Binding-site contacts:
Ligand atom C17 contacts residue LEU83 of chain 1.A at 3.8 Å (hydrophobic).
Ligand atom O1 contacts residue GLU54 of chain 1.A at 2.5 Å (salt-bridge).
Ligand atom N1 contacts residue ALA35 of chain 1.A at 3.3 Å.
Ligand atom O1 contacts residue PHE148 of chain 1.A at 3.1 Å (h-bond).
Ligand atom N1 contacts residue GLU84 of chain 1.A at 2.6 Å (salt-bridge).
Ligand atom O1 contacts residue ASN58 of chain 1.A at 3.2 Å (h-bond).
Ligand atom C18 contacts residue LEU83 of chain 1.A at 3.6 Å (hydrophobic).
Ligand atom N2 contacts residue GLU84 of chain 1.A at 3.4 Å (salt-bridge).
Ligand atom C17 contacts residue ASP147 of chain 1.A at 3.6 Å.
Ligand atom C2 contacts residue GLU54 of chain 1.A at 3.3 Å.
Ligand atom C19 contacts residue ASN58 of chain 1.A at 3.3 Å.
Ligand atom C3 contacts residue LEU83 of chain 1.A at 3.9 Å (hydrophobic).
Ligand atom C12 contacts residue LEU14 of chain 1.A at 3.7 Å (hydrophobic).
Ligand atom O2 contacts residue PHE148 of chain 1.A at 3.5 Å.
Ligand atom O2 contacts residue LEU83 of chain 1.A at 3.6 Å.
Ligand atom N2 contacts residue CYS86 of chain 1.A at 3.1 Å (h-bond).
Ligand atom C1 contacts residue ASP147 of chain 1.A at 3.5 Å.
Ligand atom C8 contacts residue LEU136 of chain 1.A at 3.5 Å (hydrophobic).
Ligand atom C19 contacts residue PHE148 of chain 1.A at 3.8 Å (hydrophobic).
Ligand atom C2 contacts residue ASP147 of chain 1.A at 3.6 Å.
Ligand atom C4 contacts residue LEU83 of chain 1.A at 3.6 Å (hydrophobic).
Ligand atom C19 contacts residue LEU83 of chain 1.A at 3.8 Å (hydrophobic).
Ligand atom C7 contacts residue ALA35 of chain 1.A at 3.7 Å (hydrophobic).
Ligand atom N1 contacts residue LEU136 of chain 1.A at 3.7 Å.
Ligand atom C13 contacts residue LEU14 of chain 1.A at 3.6 Å (hydrophobic).
Ligand atom N2 contacts residue LEU136 of chain 1.A at 3.8 Å.
Ligand atom C7 contacts residue LEU136 of chain 1.A at 3.5 Å (hydrophobic).
Ligand atom C10 contacts residue LEU136 of chain 1.A at 3.8 Å (hydrophobic).
Ligand atom C18 contacts residue ASP147 of chain 1.A at 3.4 Å.
Ligand atom O1 contacts residue ASP147 of chain 1.A at 3.8 Å.
Ligand atom O2 contacts residue ASN58 of chain 1.A at 3.2 Å (h-bond).
Ligand atom N2 contacts residue ALA35 of chain 1.A at 3.8 Å.
Ligand atom C14 contacts residue GLY89 of chain 1.A at 3.9 Å.
Ligand atom C7 contacts residue GLU84 of chain 1.A at 3.7 Å.
Ligand atom C9 contacts residue LEU136 of chain 1.A at 3.3 Å (hydrophobic).
Ligand atom C1 contacts residue PHE148 of chain 1.A at 3.7 Å (hydrophobic).
Ligand atom N2 contacts residue TYR85 of chain 1.A at 3.7 Å.
Ligand atom C1 contacts residue GLU54 of chain 1.A at 3.3 Å.
Ligand atom C15 contacts residue CYS86 of chain 1.A at 3.5 Å (hydrophobic).
Ligand atom C19 contacts residue VAL67 of chain 1.A at 3.2 Å (hydrophobic).

Sequence of chain 1.A:
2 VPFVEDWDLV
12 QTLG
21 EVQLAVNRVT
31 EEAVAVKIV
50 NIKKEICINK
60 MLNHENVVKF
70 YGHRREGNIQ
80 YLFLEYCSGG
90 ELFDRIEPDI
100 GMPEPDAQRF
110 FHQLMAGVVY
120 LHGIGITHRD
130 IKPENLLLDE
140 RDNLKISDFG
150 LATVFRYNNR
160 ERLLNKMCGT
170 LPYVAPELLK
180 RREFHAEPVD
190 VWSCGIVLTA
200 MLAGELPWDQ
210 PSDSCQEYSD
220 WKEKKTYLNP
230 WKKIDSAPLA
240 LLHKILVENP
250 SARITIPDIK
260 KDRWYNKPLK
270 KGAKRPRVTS

This small molecule binds to this protein.
Small molecule (SMILES): COc1cc(CCc2[nH]nc3c2Cc2ccccc2-3)ccc1O